This small molecule binds to this protein.
Small molecule (SMILES): CC(=O)N[C@H]1[C@@H](O)[C@H](O)[C@@H](CO)O[C@@H]1O

Binding-site contacts:
Ligand atom C8 contacts residue THR63 of chain 2.A at 3.9 Å.
Ligand atom O6 contacts residue SER130 of chain 2.A at 3.9 Å.
Ligand atom O5 contacts residue GLU175 of chain 2.A at 3.5 Å (salt-bridge).
Ligand atom C6 contacts residue ASP104 of chain 2.A at 3.5 Å.
Ligand atom O7 contacts residue GLY64 of chain 2.A at 3.9 Å.
Ligand atom O3 contacts residue HIS153 of chain 2.A at 2.6 Å (h-bond).
Ligand atom C4 contacts residue GLY64 of chain 2.A at 3.9 Å.
Ligand atom C3 contacts residue HIS153 of chain 2.A at 3.7 Å.
Ligand atom C6 contacts residue THR63 of chain 2.A at 3.9 Å.
Ligand atom O6 contacts residue ASP104 of chain 2.A at 3.8 Å.
Ligand atom O4 contacts residue VAL105 of chain 2.A at 3.7 Å.
Ligand atom O4 contacts residue ASP104 of chain 2.A at 2.7 Å (salt-bridge).
Ligand atom C1 contacts residue ASN78 of chain 2.A at 3.5 Å.
Ligand atom C4 contacts residue THR63 of chain 2.A at 3.9 Å.
Ligand atom N2 contacts residue GLY64 of chain 2.A at 3.4 Å (h-bond).
Ligand atom O5 contacts residue VAL133 of chain 2.A at 4.0 Å.
Ligand atom O7 contacts residue LEU74 of chain 2.A at 2.8 Å (h-bond).
Ligand atom C8 contacts residue LEU79 of chain 2.A at 3.8 Å (hydrophobic).
Ligand atom O1 contacts residue VAL133 of chain 2.A at 3.4 Å (h-bond).
Ligand atom O5 contacts residue GLY132 of chain 2.A at 3.9 Å.
Ligand atom C7 contacts residue LEU74 of chain 2.A at 3.9 Å (hydrophobic).
Ligand atom C8 contacts residue GLY64 of chain 2.A at 3.7 Å.
Ligand atom O4 contacts residue THR63 of chain 2.A at 4.1 Å.
Ligand atom C7 contacts residue ASN75 of chain 2.A at 3.7 Å.
Ligand atom O5 contacts residue ASN78 of chain 2.A at 3.9 Å.
Ligand atom C3 contacts residue GLY64 of chain 2.A at 3.8 Å.
Ligand atom C1 contacts residue GLU175 of chain 2.A at 3.2 Å.
Ligand atom O4 contacts residue ASN103 of chain 2.A at 3.1 Å (h-bond).
Ligand atom O1 contacts residue GLU175 of chain 2.A at 2.4 Å (salt-bridge).
Ligand atom C7 contacts residue GLY64 of chain 2.A at 3.6 Å.
Ligand atom O1 contacts residue HIS156 of chain 2.A at 3.0 Å (h-bond).
Ligand atom O7 contacts residue ASN75 of chain 2.A at 3.0 Å (h-bond).
Ligand atom N2 contacts residue THR63 of chain 2.A at 3.8 Å.
Ligand atom O7 contacts residue ALA73 of chain 2.A at 3.8 Å.
Ligand atom O3 contacts residue GLY64 of chain 2.A at 3.0 Å (h-bond).
Ligand atom C8 contacts residue ALA73 of chain 2.A at 3.7 Å (hydrophobic).
Ligand atom C4 contacts residue ASP104 of chain 2.A at 3.6 Å.
Ligand atom C8 contacts residue ASN75 of chain 2.A at 3.6 Å.
Ligand atom O6 contacts residue THR63 of chain 2.A at 3.6 Å.
Ligand atom O3 contacts residue ASN103 of chain 2.A at 3.2 Å (h-bond).

Sequence of chain 2.A:
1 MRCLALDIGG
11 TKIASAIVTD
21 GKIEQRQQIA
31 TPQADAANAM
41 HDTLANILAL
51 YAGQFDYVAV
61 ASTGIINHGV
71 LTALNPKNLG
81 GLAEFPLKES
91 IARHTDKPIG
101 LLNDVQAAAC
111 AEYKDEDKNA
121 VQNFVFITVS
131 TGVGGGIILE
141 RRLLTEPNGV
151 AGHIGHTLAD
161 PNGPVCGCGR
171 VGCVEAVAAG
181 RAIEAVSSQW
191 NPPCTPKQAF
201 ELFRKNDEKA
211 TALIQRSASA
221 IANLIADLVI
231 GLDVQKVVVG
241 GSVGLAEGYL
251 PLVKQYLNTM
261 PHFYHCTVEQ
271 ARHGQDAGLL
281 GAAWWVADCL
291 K